Binding-site contacts:
Ligand atom N contacts residue GLU19 of chain 1.A at 2.9 Å (salt-bridge).
Ligand atom P contacts residue ARG134 of chain 1.A at 3.8 Å.
Ligand atom CA contacts residue ASN231 of chain 1.A at 3.6 Å.
Ligand atom C contacts residue ASN55 of chain 1.A at 3.4 Å.
Ligand atom CG contacts residue ASN55 of chain 1.A at 3.6 Å.
Ligand atom CB contacts residue ASN180 of chain 1.A at 3.8 Å.
Ligand atom O contacts residue VAL51 of chain 1.A at 3.5 Å.
Ligand atom O1P contacts residue ARG61 of chain 1.A at 2.6 Å (salt-bridge).
Ligand atom O2P contacts residue ARG134 of chain 1.A at 2.7 Å (salt-bridge).
Ligand atom O3P contacts residue ARG134 of chain 1.A at 2.8 Å (salt-bridge).
Ligand atom N contacts residue VAL51 of chain 1.A at 3.8 Å.
Ligand atom NH2 contacts residue ASN55 of chain 1.A at 3.5 Å (h-bond).
Ligand atom CA contacts residue ASN55 of chain 1.A at 3.3 Å.
Ligand atom N contacts residue LEU179 of chain 1.A at 3.6 Å.
Ligand atom O contacts residue VAL51 of chain 1.A at 3.6 Å.
Ligand atom CB contacts residue GLU19 of chain 1.A at 3.4 Å.
Ligand atom P contacts residue TYR135 of chain 1.A at 3.7 Å.
Ligand atom C contacts residue VAL51 of chain 1.A at 3.8 Å (hydrophobic).
Ligand atom NE contacts residue ASN55 of chain 1.A at 3.1 Å (h-bond).
Ligand atom CB contacts residue ASN180 of chain 1.A at 3.4 Å.
Ligand atom CG1 contacts residue LEU179 of chain 1.A at 3.6 Å (hydrophobic).
Ligand atom O contacts residue LYS54 of chain 1.A at 3.5 Å.
Ligand atom O contacts residue ASN55 of chain 1.A at 2.9 Å (h-bond).
Ligand atom C contacts residue ASN180 of chain 1.A at 3.7 Å.
Ligand atom O contacts residue LEU179 of chain 1.A at 3.8 Å.
Ligand atom N contacts residue ASN180 of chain 1.A at 3.0 Å (h-bond).
Ligand atom P contacts residue ARG61 of chain 1.A at 3.6 Å.
Ligand atom OG contacts residue GLU19 of chain 1.A at 2.7 Å (salt-bridge).
Ligand atom CG2 contacts residue V1H1 of chain 1.D at 3.6 Å.
Ligand atom O2P contacts residue ARG61 of chain 1.A at 2.8 Å (salt-bridge).
Ligand atom C contacts residue GLU19 of chain 1.A at 3.8 Å.
Ligand atom NH1 contacts residue GLY58 of chain 1.A at 3.8 Å.
Ligand atom O contacts residue ASN231 of chain 1.A at 2.9 Å (h-bond).
Ligand atom O3P contacts residue TYR135 of chain 1.A at 2.5 Å (h-bond).
Ligand atom CB contacts residue ASN55 of chain 1.A at 3.3 Å.
Ligand atom O contacts residue VAL183 of chain 1.A at 3.6 Å.
Ligand atom CA contacts residue GLU19 of chain 1.A at 3.6 Å.
Ligand atom N contacts residue ASN231 of chain 1.A at 2.7 Å (h-bond).
Ligand atom NH2 contacts residue GLY59 of chain 1.A at 3.7 Å.
Ligand atom CA contacts residue ASN180 of chain 1.A at 3.6 Å.

This small molecule binds to this protein.
Small molecule (SMILES): CC[C@H](C)[C@H](NC(=O)[C@H](COP(=O)(O)O)NC(=O)CN)C(=O)N1CCC[C@H]1C(=O)NCC(=O)N[C@@H](CCCN=C(N)N)C(=O)N[C@@H](C)C(=O)N[C@H](C=O)CO

Sequence of chain 1.A:
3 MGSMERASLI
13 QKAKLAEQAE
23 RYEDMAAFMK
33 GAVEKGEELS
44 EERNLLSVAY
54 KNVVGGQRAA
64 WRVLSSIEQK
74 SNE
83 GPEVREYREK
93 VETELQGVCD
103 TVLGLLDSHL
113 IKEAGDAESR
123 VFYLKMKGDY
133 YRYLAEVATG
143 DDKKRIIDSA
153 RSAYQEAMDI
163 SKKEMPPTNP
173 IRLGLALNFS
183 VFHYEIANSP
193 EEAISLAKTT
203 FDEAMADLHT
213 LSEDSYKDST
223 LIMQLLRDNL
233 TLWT